Binding-site contacts:
Ligand atom CL2 contacts residue LEU229 of chain 1.D at 4.2 Å.
Ligand atom N1 contacts residue NAP1 of chain 1.N at 2.8 Å (h-bond).
Ligand atom N5 contacts residue NAP1 of chain 1.N at 4.2 Å.
Ligand atom CL1 contacts residue SER227 of chain 1.D at 3.9 Å.
Ligand atom C8 contacts residue PHE117 of chain 1.D at 3.6 Å (hydrophobic).
Ligand atom C1 contacts residue NAP1 of chain 1.N at 3.8 Å.
Ligand atom N3 contacts residue PHE117 of chain 1.D at 3.7 Å.
Ligand atom N4 contacts residue TYR194 of chain 1.D at 2.9 Å (h-bond).
Ligand atom N4 contacts residue PHE117 of chain 1.D at 4.0 Å.
Ligand atom C6 contacts residue NAP1 of chain 1.N at 3.5 Å.
Ligand atom N2 contacts residue NAP1 of chain 1.N at 3.2 Å (h-bond).
Ligand atom CL1 contacts residue LEU228 of chain 1.D at 4.1 Å.
Ligand atom N5 contacts residue PHE117 of chain 1.D at 4.0 Å.
Ligand atom N3 contacts residue SER115 of chain 1.D at 4.1 Å.
Ligand atom C11 contacts residue PHE117 of chain 1.D at 3.1 Å (hydrophobic).
Ligand atom C3 contacts residue PHE117 of chain 1.D at 3.8 Å (hydrophobic).
Ligand atom C5 contacts residue NAP1 of chain 1.N at 3.2 Å.
Ligand atom C9 contacts residue PHE117 of chain 1.D at 3.2 Å (hydrophobic).
Ligand atom C3 contacts residue NAP1 of chain 1.N at 3.8 Å.
Ligand atom CL1 contacts residue NAP1 of chain 1.N at 2.9 Å.
Ligand atom CL1 contacts residue LEU229 of chain 1.D at 3.4 Å.
Ligand atom C2 contacts residue SER115 of chain 1.D at 4.0 Å.
Ligand atom N2 contacts residue SER115 of chain 1.D at 3.0 Å (h-bond).
Ligand atom C2 contacts residue PHE117 of chain 1.D at 3.6 Å (hydrophobic).
Ligand atom C10 contacts residue LEU228 of chain 1.D at 4.1 Å (hydrophobic).
Ligand atom C11 contacts residue NAP1 of chain 1.N at 4.3 Å.
Ligand atom N4 contacts residue NAP1 of chain 1.N at 3.5 Å.
Ligand atom N4 contacts residue ASP181 of chain 1.D at 3.8 Å.
Ligand atom C1 contacts residue PHE117 of chain 1.D at 4.2 Å (hydrophobic).
Ligand atom N1 contacts residue PHE117 of chain 1.D at 4.0 Å.
Ligand atom N3 contacts residue NAP1 of chain 1.N at 2.9 Å (h-bond).
Ligand atom N2 contacts residue PHE117 of chain 1.D at 3.8 Å.
Ligand atom C10 contacts residue NAP1 of chain 1.N at 3.2 Å.
Ligand atom C2 contacts residue NAP1 of chain 1.N at 3.5 Å.
Ligand atom C3 contacts residue TYR194 of chain 1.D at 3.7 Å (hydrophobic).
Ligand atom N3 contacts residue TYR194 of chain 1.D at 3.5 Å (h-bond).
Ligand atom C4 contacts residue NAP1 of chain 1.N at 4.3 Å.
Ligand atom C10 contacts residue ARG34 of chain 1.D at 3.2 Å.
Ligand atom CL2 contacts residue TRP241 of chain 1.D at 3.8 Å.
Ligand atom CL1 contacts residue VAL226 of chain 1.D at 3.6 Å.

A small-molecule ligand and the protein it binds are described below.
Small molecule (SMILES): CC1(C)N=C(N)N=C(N)N1c1ccc(Cl)c(Cl)c1

Sequence of chain 1.D:
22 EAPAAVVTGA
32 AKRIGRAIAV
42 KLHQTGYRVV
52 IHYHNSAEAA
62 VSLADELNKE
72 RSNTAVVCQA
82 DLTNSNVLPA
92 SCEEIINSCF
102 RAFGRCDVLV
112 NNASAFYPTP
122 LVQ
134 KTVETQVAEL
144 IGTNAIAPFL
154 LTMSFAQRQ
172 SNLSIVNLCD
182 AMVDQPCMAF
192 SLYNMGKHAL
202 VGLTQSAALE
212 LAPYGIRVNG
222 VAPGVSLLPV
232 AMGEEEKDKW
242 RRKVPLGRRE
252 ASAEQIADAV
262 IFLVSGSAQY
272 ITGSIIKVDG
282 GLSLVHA